A protein and the small-molecule ligand that binds it are described below.
Small molecule (SMILES): CC(=O)N[C@H]1[C@H](O[C@H]2[C@H](O)[C@@H](NC(C)=O)CO[C@@H]2CO)O[C@H](CO)[C@@H](O)[C@@H]1O

Sequence of chain 2.A:
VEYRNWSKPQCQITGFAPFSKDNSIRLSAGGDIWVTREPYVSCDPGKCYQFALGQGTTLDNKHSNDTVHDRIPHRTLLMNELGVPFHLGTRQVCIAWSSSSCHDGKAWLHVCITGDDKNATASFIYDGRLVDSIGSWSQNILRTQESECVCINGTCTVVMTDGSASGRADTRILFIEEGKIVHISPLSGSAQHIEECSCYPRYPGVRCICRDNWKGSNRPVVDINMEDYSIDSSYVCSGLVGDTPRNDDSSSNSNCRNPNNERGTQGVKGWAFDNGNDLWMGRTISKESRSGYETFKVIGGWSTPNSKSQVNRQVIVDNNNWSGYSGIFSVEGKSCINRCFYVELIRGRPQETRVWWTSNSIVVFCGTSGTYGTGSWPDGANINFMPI

Binding-site contacts:
Ligand atom C1 contacts residue TRP356 of chain 2.A at 3.7 Å (hydrophobic).
Ligand atom C8 contacts residue ILE388 of chain 2.A at 3.6 Å (hydrophobic).
Ligand atom C4 contacts residue TRP356 of chain 2.A at 4.2 Å (hydrophobic).
Ligand atom N2 contacts residue TRP356 of chain 2.A at 3.5 Å.
Ligand atom C7 contacts residue TRP356 of chain 2.A at 4.1 Å (hydrophobic).
Ligand atom C2 contacts residue ASN65 of chain 2.A at 2.4 Å.
Ligand atom C7 contacts residue ASN65 of chain 2.A at 3.5 Å.
Ligand atom C5 contacts residue TRP356 of chain 2.A at 3.9 Å (hydrophobic).
Ligand atom C3 contacts residue TRP356 of chain 2.A at 3.8 Å (hydrophobic).
Ligand atom O5 contacts residue ASN65 of chain 2.A at 2.4 Å (h-bond).
Ligand atom C5 contacts residue ASN65 of chain 2.A at 3.6 Å.
Ligand atom O3 contacts residue TRP356 of chain 2.A at 4.2 Å.
Ligand atom C3 contacts residue ASN65 of chain 2.A at 3.8 Å.
Ligand atom N2 contacts residue ASN65 of chain 2.A at 2.8 Å (h-bond).
Ligand atom O4 contacts residue TRP356 of chain 2.A at 3.8 Å.
Ligand atom C2 contacts residue TRP356 of chain 2.A at 4.0 Å (hydrophobic).
Ligand atom O7 contacts residue TRP356 of chain 2.A at 3.8 Å.
Ligand atom O5 contacts residue TRP356 of chain 2.A at 4.3 Å.
Ligand atom C8 contacts residue TRP356 of chain 2.A at 3.6 Å (hydrophobic).
Ligand atom C4 contacts residue ASN65 of chain 2.A at 4.2 Å.
Ligand atom O7 contacts residue ASN65 of chain 2.A at 3.8 Å.
Ligand atom C1 contacts residue ASN65 of chain 2.A at 1.4 Å.